Sequence of chain 1.A:
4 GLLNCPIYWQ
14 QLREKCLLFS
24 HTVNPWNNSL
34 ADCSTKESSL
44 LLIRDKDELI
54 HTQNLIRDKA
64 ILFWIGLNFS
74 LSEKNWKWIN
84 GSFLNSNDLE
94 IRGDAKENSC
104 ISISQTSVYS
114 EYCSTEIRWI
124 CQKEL

The small molecule below binds the protein below.
Small molecule (SMILES): CC(=O)N[C@H]1[C@H](O[C@H]2[C@H](O)[C@@H](NC(C)=O)CO[C@@H]2CO)O[C@H](CO)[C@@H](O[C@@H]2O[C@H](CO[C@H]3O[C@H](CO[C@H]4O[C@H](CO)[C@@H](O)[C@H](O)[C@@H]4O)[C@@H](O)[C@H](O[C@H]4O[C@H](CO)[C@@H](O)[C@H](O)[C@@H]4O)[C@@H]3O)[C@@H](O)[C@H](O[C@H]3O[C@H](CO)[C@@H](O)[C@H](O)[C@@H]3O)[C@@H]2O)[C@@H]1O

Binding-site contacts:
Ligand atom O5 contacts residue ASN83 of chain 1.A at 2.3 Å (h-bond).
Ligand atom C8 contacts residue TRP81 of chain 1.A at 3.8 Å (hydrophobic).
Ligand atom C3 contacts residue SER85 of chain 1.A at 3.8 Å.
Ligand atom C7 contacts residue TRP81 of chain 1.A at 3.8 Å (hydrophobic).
Ligand atom C2 contacts residue ASN88 of chain 1.A at 3.4 Å.
Ligand atom N2 contacts residue SER85 of chain 1.A at 2.8 Å (h-bond).
Ligand atom C7 contacts residue ARG47 of chain 1.A at 3.5 Å.
Ligand atom O7 contacts residue TRP81 of chain 1.A at 3.1 Å (h-bond).
Ligand atom C8 contacts residue LEU87 of chain 1.A at 3.6 Å (hydrophobic).
Ligand atom C8 contacts residue ASN88 of chain 1.A at 3.8 Å.
Ligand atom O6 contacts residue ARG47 of chain 1.A at 3.7 Å.
Ligand atom C5 contacts residue ASN83 of chain 1.A at 3.6 Å.
Ligand atom O6 contacts residue ASP48 of chain 1.A at 3.7 Å.
Ligand atom N2 contacts residue ASN88 of chain 1.A at 3.3 Å (h-bond).
Ligand atom C6 contacts residue ILE46 of chain 1.A at 3.4 Å (hydrophobic).
Ligand atom O6 contacts residue ILE46 of chain 1.A at 3.7 Å.
Ligand atom C7 contacts residue ASN83 of chain 1.A at 3.3 Å.
Ligand atom N2 contacts residue ARG47 of chain 1.A at 2.7 Å (salt-bridge).
Ligand atom O3 contacts residue ARG47 of chain 1.A at 3.5 Å (salt-bridge).
Ligand atom C4 contacts residue ASN88 of chain 1.A at 3.4 Å.
Ligand atom O7 contacts residue ASN88 of chain 1.A at 3.0 Å (h-bond).
Ligand atom C1 contacts residue ASN83 of chain 1.A at 1.4 Å.
Ligand atom C8 contacts residue ILE46 of chain 1.A at 3.3 Å (hydrophobic).
Ligand atom O3 contacts residue ASN88 of chain 1.A at 2.8 Å (h-bond).
Ligand atom N2 contacts residue ASN83 of chain 1.A at 2.8 Å (h-bond).
Ligand atom O6 contacts residue ASP91 of chain 1.A at 3.6 Å.
Ligand atom O7 contacts residue ASN83 of chain 1.A at 3.5 Å (h-bond).
Ligand atom O6 contacts residue LEU45 of chain 1.A at 3.8 Å.
Ligand atom C7 contacts residue SER85 of chain 1.A at 3.6 Å.
Ligand atom C5 contacts residue TRP81 of chain 1.A at 3.8 Å (hydrophobic).
Ligand atom C3 contacts residue ASN83 of chain 1.A at 3.7 Å.
Ligand atom C2 contacts residue ARG47 of chain 1.A at 3.6 Å.
Ligand atom C8 contacts residue ARG47 of chain 1.A at 3.4 Å.
Ligand atom C2 contacts residue ASN83 of chain 1.A at 2.4 Å.
Ligand atom C6 contacts residue TRP81 of chain 1.A at 3.8 Å (hydrophobic).
Ligand atom C3 contacts residue ASN88 of chain 1.A at 3.4 Å.
Ligand atom C8 contacts residue SER85 of chain 1.A at 3.5 Å.
Ligand atom C2 contacts residue SER85 of chain 1.A at 3.7 Å.
Ligand atom C3 contacts residue ARG47 of chain 1.A at 3.5 Å.
Ligand atom C7 contacts residue ASN88 of chain 1.A at 3.0 Å.